Sequence of chain 1.M:
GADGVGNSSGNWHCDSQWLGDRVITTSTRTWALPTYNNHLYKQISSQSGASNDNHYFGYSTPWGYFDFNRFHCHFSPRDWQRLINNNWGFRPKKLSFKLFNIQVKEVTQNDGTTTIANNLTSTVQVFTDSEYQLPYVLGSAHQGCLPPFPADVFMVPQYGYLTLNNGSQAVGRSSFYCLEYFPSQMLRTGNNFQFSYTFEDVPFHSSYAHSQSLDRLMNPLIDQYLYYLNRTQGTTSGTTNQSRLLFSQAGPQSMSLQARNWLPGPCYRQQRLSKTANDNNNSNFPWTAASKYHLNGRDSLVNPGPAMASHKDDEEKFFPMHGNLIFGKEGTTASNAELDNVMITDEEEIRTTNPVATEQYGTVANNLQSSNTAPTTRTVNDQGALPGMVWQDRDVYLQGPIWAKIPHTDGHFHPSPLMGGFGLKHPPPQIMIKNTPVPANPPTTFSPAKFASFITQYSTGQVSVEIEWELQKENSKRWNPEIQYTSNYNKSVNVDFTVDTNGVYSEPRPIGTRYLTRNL

Binding-site contacts:
Ligand atom N6 contacts residue PRO633 of chain 1.M at 4.2 Å.
Ligand atom C6 contacts residue GLY639 of chain 1.M at 3.8 Å.
Ligand atom N6 contacts residue PHE638 of chain 1.M at 3.8 Å.
Ligand atom N9 contacts residue HIS630 of chain 1.M at 3.8 Å.
Ligand atom C5 contacts residue SER632 of chain 1.M at 4.4 Å.
Ligand atom N3 contacts residue PRO419 of chain 1.M at 4.2 Å.
Ligand atom N6 contacts residue SER632 of chain 1.M at 4.0 Å.
Ligand atom N1 contacts residue GLY639 of chain 1.M at 3.1 Å (h-bond).
Ligand atom N1 contacts residue PRO419 of chain 1.M at 4.2 Å.
Ligand atom C6 contacts residue PRO631 of chain 1.M at 3.6 Å (hydrophobic).
Ligand atom O4' contacts residue PRO631 of chain 1.M at 4.1 Å.
Ligand atom O2P contacts residue PRO631 of chain 1.M at 3.8 Å.
Ligand atom C5 contacts residue PRO419 of chain 1.M at 4.2 Å (hydrophobic).
Ligand atom C4 contacts residue PRO419 of chain 1.M at 4.0 Å (hydrophobic).
Ligand atom C8 contacts residue ASP609 of chain 1.M at 4.4 Å.
Ligand atom C8 contacts residue HIS630 of chain 1.M at 3.1 Å.
Ligand atom N6 contacts residue PRO631 of chain 1.M at 3.8 Å.
Ligand atom O5' contacts residue PHE629 of chain 1.M at 3.9 Å.
Ligand atom O5' contacts residue PRO631 of chain 1.M at 4.0 Å.
Ligand atom C1' contacts residue HIS630 of chain 1.M at 3.8 Å.
Ligand atom C2 contacts residue PRO419 of chain 1.M at 4.2 Å (hydrophobic).
Ligand atom N7 contacts residue SER632 of chain 1.M at 3.8 Å.
Ligand atom P contacts residue PHE629 of chain 1.M at 4.4 Å.
Ligand atom C2 contacts residue GLY639 of chain 1.M at 3.9 Å.
Ligand atom N7 contacts residue HIS630 of chain 1.M at 3.6 Å.
Ligand atom C2' contacts residue PRO419 of chain 1.M at 4.0 Å (hydrophobic).
Ligand atom N6 contacts residue VAL418 of chain 1.M at 3.8 Å.
Ligand atom C2 contacts residue PRO631 of chain 1.M at 4.3 Å (hydrophobic).
Ligand atom N6 contacts residue GLY639 of chain 1.M at 2.9 Å (h-bond).
Ligand atom N1 contacts residue VAL418 of chain 1.M at 3.8 Å.
Ligand atom O2P contacts residue PHE629 of chain 1.M at 3.4 Å (h-bond).
Ligand atom N9 contacts residue PRO419 of chain 1.M at 4.2 Å.
Ligand atom C6 contacts residue VAL418 of chain 1.M at 4.0 Å (hydrophobic).
Ligand atom C5 contacts residue PRO631 of chain 1.M at 4.1 Å (hydrophobic).
Ligand atom O4' contacts residue HIS630 of chain 1.M at 4.2 Å.
Ligand atom N1 contacts residue PRO631 of chain 1.M at 3.8 Å.
Ligand atom O2P contacts residue HIS628 of chain 1.M at 3.8 Å.
Ligand atom N7 contacts residue ASP609 of chain 1.M at 4.1 Å.
Ligand atom N6 contacts residue GLY637 of chain 1.M at 4.0 Å.
Ligand atom C6 contacts residue PRO419 of chain 1.M at 4.3 Å (hydrophobic).

This protein binds this small molecule.
Small molecule (SMILES): Nc1ncnc2c1ncn2[C@H]1C[C@H](O)[C@@H](COP(=O)(O)O)O1